Binding-site contacts:
Ligand atom C2 contacts residue ASN240 of chain 1.A at 2.5 Å.
Ligand atom O5 contacts residue ASN240 of chain 1.A at 2.4 Å (h-bond).
Ligand atom C3 contacts residue ASN240 of chain 1.A at 3.8 Å.
Ligand atom N2 contacts residue ASN240 of chain 1.A at 2.9 Å (h-bond).
Ligand atom C5 contacts residue ASN240 of chain 1.A at 3.7 Å.
Ligand atom C1 contacts residue ASN240 of chain 1.A at 1.4 Å.
Ligand atom C7 contacts residue ASN240 of chain 1.A at 4.0 Å.
Ligand atom C8 contacts residue ASN240 of chain 1.A at 4.5 Å.
Ligand atom C4 contacts residue ASN240 of chain 1.A at 4.2 Å.

Sequence of chain 1.A:
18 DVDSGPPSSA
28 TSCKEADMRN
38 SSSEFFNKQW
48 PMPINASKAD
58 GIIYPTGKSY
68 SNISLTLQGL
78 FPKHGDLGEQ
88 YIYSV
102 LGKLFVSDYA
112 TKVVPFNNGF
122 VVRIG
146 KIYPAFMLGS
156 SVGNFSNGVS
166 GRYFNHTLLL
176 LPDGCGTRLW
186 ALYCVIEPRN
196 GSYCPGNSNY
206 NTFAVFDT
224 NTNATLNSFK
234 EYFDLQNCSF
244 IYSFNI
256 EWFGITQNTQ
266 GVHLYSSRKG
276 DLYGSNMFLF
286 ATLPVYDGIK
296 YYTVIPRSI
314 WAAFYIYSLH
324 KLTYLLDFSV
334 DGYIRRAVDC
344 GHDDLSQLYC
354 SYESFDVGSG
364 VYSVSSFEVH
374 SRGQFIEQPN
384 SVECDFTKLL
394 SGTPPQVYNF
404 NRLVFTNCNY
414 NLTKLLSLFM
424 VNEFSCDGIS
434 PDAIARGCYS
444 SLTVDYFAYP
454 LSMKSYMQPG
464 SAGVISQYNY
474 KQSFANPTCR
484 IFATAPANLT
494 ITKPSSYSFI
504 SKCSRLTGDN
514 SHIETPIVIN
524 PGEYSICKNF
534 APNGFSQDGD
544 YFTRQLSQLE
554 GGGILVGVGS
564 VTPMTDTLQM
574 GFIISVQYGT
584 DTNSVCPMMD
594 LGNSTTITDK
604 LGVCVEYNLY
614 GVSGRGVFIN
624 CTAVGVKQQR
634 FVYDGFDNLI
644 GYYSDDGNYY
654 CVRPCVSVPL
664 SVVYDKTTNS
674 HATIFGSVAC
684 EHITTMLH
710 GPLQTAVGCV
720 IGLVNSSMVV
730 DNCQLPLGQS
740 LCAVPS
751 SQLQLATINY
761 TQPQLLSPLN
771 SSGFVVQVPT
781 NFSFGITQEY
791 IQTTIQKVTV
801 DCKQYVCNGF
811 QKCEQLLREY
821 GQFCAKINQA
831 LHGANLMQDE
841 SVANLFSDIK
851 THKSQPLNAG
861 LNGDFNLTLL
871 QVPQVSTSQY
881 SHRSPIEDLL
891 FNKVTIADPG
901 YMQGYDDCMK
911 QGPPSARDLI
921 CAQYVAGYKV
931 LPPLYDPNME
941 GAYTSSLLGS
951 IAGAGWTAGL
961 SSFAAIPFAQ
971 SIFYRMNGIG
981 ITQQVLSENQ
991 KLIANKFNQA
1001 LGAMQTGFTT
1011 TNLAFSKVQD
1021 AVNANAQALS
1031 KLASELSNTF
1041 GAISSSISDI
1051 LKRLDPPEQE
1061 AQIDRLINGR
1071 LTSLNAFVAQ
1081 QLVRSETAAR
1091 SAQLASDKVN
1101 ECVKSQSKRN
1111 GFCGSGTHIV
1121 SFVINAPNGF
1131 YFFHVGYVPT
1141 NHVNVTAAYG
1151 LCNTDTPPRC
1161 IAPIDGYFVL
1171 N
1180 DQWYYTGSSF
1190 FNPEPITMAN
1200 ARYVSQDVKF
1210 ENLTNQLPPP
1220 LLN

The protein below binds the small molecule below.
Small molecule (SMILES): CC(=O)N[C@@H]1[C@@H](O)[C@H](O)[C@@H](CO)O[C@H]1O